The small molecule below binds the protein below.
Small molecule (SMILES): CC(=O)N[C@@H]1[C@@H](O)[C@H](O)[C@@H](CO)O[C@H]1O

Sequence of chain 2.C:
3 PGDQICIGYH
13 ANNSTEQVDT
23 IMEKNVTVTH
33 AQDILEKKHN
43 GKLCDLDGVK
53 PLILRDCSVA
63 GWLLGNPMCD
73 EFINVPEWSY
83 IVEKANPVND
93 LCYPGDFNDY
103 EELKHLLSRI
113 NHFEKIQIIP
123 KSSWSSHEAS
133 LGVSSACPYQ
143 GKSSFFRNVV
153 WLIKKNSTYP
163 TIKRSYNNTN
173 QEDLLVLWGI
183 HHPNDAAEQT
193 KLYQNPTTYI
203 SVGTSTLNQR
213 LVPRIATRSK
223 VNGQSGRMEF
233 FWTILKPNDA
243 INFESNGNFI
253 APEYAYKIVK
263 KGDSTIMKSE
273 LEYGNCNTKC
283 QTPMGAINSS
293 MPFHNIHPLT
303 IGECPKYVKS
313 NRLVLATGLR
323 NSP

Binding-site contacts:
Ligand atom O6 contacts residue LYS26 of chain 2.C at 4.3 Å.
Ligand atom N2 contacts residue ASN27 of chain 2.C at 2.7 Å (h-bond).
Ligand atom O6 contacts residue ASN27 of chain 2.C at 4.5 Å.
Ligand atom C2 contacts residue GLN19 of chain 2.C at 3.9 Å.
Ligand atom C4 contacts residue ASN27 of chain 2.C at 4.2 Å.
Ligand atom C2 contacts residue ASN27 of chain 2.C at 2.4 Å.
Ligand atom C7 contacts residue GLN19 of chain 2.C at 3.3 Å.
Ligand atom C5 contacts residue ASN27 of chain 2.C at 3.6 Å.
Ligand atom C3 contacts residue ASN27 of chain 2.C at 3.7 Å.
Ligand atom O7 contacts residue ASN27 of chain 2.C at 4.1 Å.
Ligand atom O5 contacts residue ASN27 of chain 2.C at 2.4 Å (h-bond).
Ligand atom C7 contacts residue ASN27 of chain 2.C at 3.5 Å.
Ligand atom C1 contacts residue ASN27 of chain 2.C at 1.4 Å.
Ligand atom C8 contacts residue GLN19 of chain 2.C at 3.7 Å.
Ligand atom N2 contacts residue GLN19 of chain 2.C at 3.8 Å.
Ligand atom O7 contacts residue GLN19 of chain 2.C at 2.5 Å (h-bond).